Binding-site contacts:
Ligand atom C contacts residue ASN152 of chain 1.D at 3.8 Å.
Ligand atom CB contacts residue SER111 of chain 1.D at 3.8 Å.
Ligand atom CG1 contacts residue PHE290 of chain 1.D at 3.8 Å (hydrophobic).
Ligand atom CE contacts residue GLN82 of chain 1.D at 3.3 Å.
Ligand atom O contacts residue PHE290 of chain 1.D at 3.4 Å.
Ligand atom N contacts residue ASN152 of chain 1.D at 3.0 Å (h-bond).
Ligand atom SG contacts residue OH01 of chain 1.J at 1.8 Å.
Ligand atom CG1 contacts residue ASP75 of chain 1.D at 3.3 Å.
Ligand atom NZ contacts residue GLN82 of chain 1.D at 3.7 Å.
Ligand atom N contacts residue PRO293 of chain 1.D at 3.8 Å.
Ligand atom O contacts residue THR175 of chain 1.D at 3.5 Å.
Ligand atom CA contacts residue ARG291 of chain 1.D at 3.4 Å.
Ligand atom CG2 contacts residue LYS289 of chain 1.D at 3.7 Å.
Ligand atom N contacts residue ASN152 of chain 1.D at 3.1 Å (h-bond).
Ligand atom CA contacts residue LYS289 of chain 1.D at 3.6 Å.
Ligand atom O contacts residue MET157 of chain 1.D at 3.7 Å.
Ligand atom N contacts residue ARG291 of chain 1.D at 3.2 Å (salt-bridge).
Ligand atom OG1 contacts residue ILE154 of chain 1.D at 3.1 Å (h-bond).
Ligand atom NZ contacts residue PHE290 of chain 1.D at 3.7 Å.
Ligand atom O contacts residue TYR165 of chain 1.D at 2.6 Å (h-bond).
Ligand atom O contacts residue LYS289 of chain 1.D at 3.3 Å.
Ligand atom O contacts residue ASN152 of chain 1.D at 2.5 Å (h-bond).
Ligand atom CB contacts residue OH01 of chain 1.J at 2.9 Å.
Ligand atom C contacts residue ASN152 of chain 1.D at 3.7 Å.
Ligand atom N contacts residue LYS289 of chain 1.D at 3.5 Å (salt-bridge).
Ligand atom CD contacts residue GLN82 of chain 1.D at 3.8 Å.
Ligand atom C contacts residue TYR165 of chain 1.D at 3.6 Å (hydrophobic).
Ligand atom CA contacts residue SER111 of chain 1.D at 3.4 Å.
Ligand atom CG1 contacts residue SER111 of chain 1.D at 3.3 Å.
Ligand atom CG2 contacts residue ASP75 of chain 1.D at 3.5 Å.
Ligand atom CA contacts residue MET157 of chain 1.D at 3.8 Å (hydrophobic).
Ligand atom CA contacts residue ASN152 of chain 1.D at 3.8 Å.
Ligand atom N contacts residue SER111 of chain 1.D at 3.3 Å (h-bond).
Ligand atom SG contacts residue PHE181 of chain 1.D at 3.5 Å.
Ligand atom C contacts residue SER111 of chain 1.D at 3.8 Å.
Ligand atom CB contacts residue ILE110 of chain 1.D at 3.4 Å (hydrophobic).
Ligand atom CG2 contacts residue LYS289 of chain 1.D at 3.7 Å.
Ligand atom C contacts residue ILE110 of chain 1.D at 3.4 Å (hydrophobic).
Ligand atom CB contacts residue LYS289 of chain 1.D at 3.4 Å.
Ligand atom N contacts residue LYS289 of chain 1.D at 3.0 Å (salt-bridge).

A small-molecule ligand and the protein it binds are described below.
Small molecule (SMILES): CC(C)[C@H](NC(=O)CNC(=O)CNC(=O)[C@@H](N)[C@@H](C)O)C(=O)N[C@@H](CS)C(=O)N[C@H](C=O)CCCCN

Sequence of chain 1.D:
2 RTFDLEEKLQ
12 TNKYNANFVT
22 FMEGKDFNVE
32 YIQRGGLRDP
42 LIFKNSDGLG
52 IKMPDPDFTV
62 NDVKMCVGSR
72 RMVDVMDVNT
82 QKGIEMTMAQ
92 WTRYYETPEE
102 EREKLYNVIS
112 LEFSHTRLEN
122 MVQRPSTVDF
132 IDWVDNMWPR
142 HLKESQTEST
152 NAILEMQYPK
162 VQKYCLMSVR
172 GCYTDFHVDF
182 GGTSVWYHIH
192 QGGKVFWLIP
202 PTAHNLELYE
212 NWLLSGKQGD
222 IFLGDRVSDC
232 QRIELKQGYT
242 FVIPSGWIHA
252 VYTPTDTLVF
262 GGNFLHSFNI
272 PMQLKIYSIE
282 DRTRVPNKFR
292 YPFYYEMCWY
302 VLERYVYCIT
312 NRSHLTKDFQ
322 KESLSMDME